A small-molecule ligand and the protein it binds are described below.
Small molecule (SMILES): CC[C@]1(O)C[C@@H]2C[N@@](CCc3c([nH]c4ccccc34)[C@@](C(=O)OC)(c3cc4c(cc3OC)N(C)[C@H]3[C@@](O)(C(=O)OC)[C@H](OC(C)=O)[C@]5(CC)C=CCN6CC[C@]43[C@@H]65)C2)C1

Binding-site contacts:
Ligand atom O24 contacts residue LYS174 of chain 1.B at 3.5 Å.
Ligand atom C10 contacts residue ASP177 of chain 1.B at 3.1 Å.
Ligand atom C17 contacts residue TYR208 of chain 1.B at 3.8 Å (hydrophobic).
Ligand atom C62 contacts residue VAL353 of chain 1.C at 3.5 Å (hydrophobic).
Ligand atom N66 contacts residue ASN329 of chain 1.C at 3.0 Å (h-bond).
Ligand atom C76 contacts residue PRO220 of chain 1.B at 3.7 Å (hydrophobic).
Ligand atom O74 contacts residue ASN329 of chain 1.C at 2.8 Å (h-bond).
Ligand atom C71 contacts residue PRO220 of chain 1.B at 3.1 Å (hydrophobic).
Ligand atom C65 contacts residue PRO325 of chain 1.C at 3.4 Å (hydrophobic).
Ligand atom C76 contacts residue THR219 of chain 1.B at 3.5 Å.
Ligand atom C76 contacts residue PRO325 of chain 1.C at 3.7 Å (hydrophobic).
Ligand atom N66 contacts residue PRO325 of chain 1.C at 3.4 Å.
Ligand atom C70 contacts residue TYR222 of chain 1.B at 3.6 Å (hydrophobic).
Ligand atom C22 contacts residue LYS174 of chain 1.B at 3.2 Å.
Ligand atom C33 contacts residue TYR208 of chain 1.B at 3.1 Å (hydrophobic).
Ligand atom O72 contacts residue PRO220 of chain 1.B at 2.7 Å (h-bond).
Ligand atom C8 contacts residue PHE351 of chain 1.C at 3.4 Å (hydrophobic).
Ligand atom O75 contacts residue PRO220 of chain 1.B at 3.4 Å.
Ligand atom C17 contacts residue ASN329 of chain 1.C at 3.7 Å.
Ligand atom C71 contacts residue TYR222 of chain 1.B at 3.6 Å (hydrophobic).
Ligand atom C71 contacts residue VAL175 of chain 1.B at 3.5 Å (hydrophobic).
Ligand atom C63 contacts residue VAL353 of chain 1.C at 3.6 Å (hydrophobic).
Ligand atom C59 contacts residue PRO325 of chain 1.C at 3.7 Å (hydrophobic).
Ligand atom C21 contacts residue ASN329 of chain 1.C at 3.0 Å.
Ligand atom C61 contacts residue VAL353 of chain 1.C at 3.8 Å (hydrophobic).
Ligand atom O74 contacts residue PRO325 of chain 1.C at 3.5 Å.
Ligand atom C54 contacts residue PRO220 of chain 1.B at 3.7 Å (hydrophobic).
Ligand atom C60 contacts residue PRO325 of chain 1.C at 3.5 Å (hydrophobic).
Ligand atom C52 contacts residue VAL175 of chain 1.B at 3.6 Å (hydrophobic).
Ligand atom O24 contacts residue PRO173 of chain 1.B at 3.7 Å.
Ligand atom C8 contacts residue VAL353 of chain 1.C at 3.4 Å (hydrophobic).
Ligand atom C22 contacts residue TYR208 of chain 1.B at 3.4 Å (hydrophobic).
Ligand atom C55 contacts residue VAL175 of chain 1.B at 3.6 Å (hydrophobic).
Ligand atom C53 contacts residue VAL175 of chain 1.B at 3.0 Å (hydrophobic).
Ligand atom C20 contacts residue ASN329 of chain 1.C at 3.4 Å.
Ligand atom C67 contacts residue PRO325 of chain 1.C at 3.7 Å (hydrophobic).
Ligand atom C71 contacts residue THR221 of chain 1.B at 3.1 Å.
Ligand atom C64 contacts residue VAL328 of chain 1.C at 3.7 Å (hydrophobic).
Ligand atom C62 contacts residue ILE355 of chain 1.C at 3.3 Å (hydrophobic).
Ligand atom C73 contacts residue PRO325 of chain 1.C at 3.7 Å (hydrophobic).

Sequence of chain 1.C:
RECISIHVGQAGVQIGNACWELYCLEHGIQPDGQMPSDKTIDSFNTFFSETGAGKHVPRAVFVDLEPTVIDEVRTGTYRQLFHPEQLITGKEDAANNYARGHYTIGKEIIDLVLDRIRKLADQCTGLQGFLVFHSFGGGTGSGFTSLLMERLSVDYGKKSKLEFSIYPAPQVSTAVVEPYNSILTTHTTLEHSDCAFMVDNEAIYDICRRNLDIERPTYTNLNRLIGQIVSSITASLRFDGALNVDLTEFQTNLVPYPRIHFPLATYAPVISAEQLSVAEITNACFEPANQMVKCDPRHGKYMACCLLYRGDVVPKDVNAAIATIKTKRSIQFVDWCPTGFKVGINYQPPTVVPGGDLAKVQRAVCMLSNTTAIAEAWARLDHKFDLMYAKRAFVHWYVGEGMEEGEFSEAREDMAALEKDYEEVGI

Sequence of chain 1.B:
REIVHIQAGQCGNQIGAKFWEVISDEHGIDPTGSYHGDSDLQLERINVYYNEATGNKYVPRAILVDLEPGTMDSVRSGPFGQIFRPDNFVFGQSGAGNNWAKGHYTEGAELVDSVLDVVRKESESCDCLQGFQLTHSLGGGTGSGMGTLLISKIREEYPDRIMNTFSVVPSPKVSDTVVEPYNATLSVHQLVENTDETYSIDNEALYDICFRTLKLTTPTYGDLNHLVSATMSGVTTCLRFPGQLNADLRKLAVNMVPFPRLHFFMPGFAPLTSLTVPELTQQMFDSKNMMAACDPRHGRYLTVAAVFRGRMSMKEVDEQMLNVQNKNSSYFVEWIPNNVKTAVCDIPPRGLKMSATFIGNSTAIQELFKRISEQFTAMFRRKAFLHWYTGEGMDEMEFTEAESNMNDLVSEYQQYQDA